Sequence of chain 4.C:
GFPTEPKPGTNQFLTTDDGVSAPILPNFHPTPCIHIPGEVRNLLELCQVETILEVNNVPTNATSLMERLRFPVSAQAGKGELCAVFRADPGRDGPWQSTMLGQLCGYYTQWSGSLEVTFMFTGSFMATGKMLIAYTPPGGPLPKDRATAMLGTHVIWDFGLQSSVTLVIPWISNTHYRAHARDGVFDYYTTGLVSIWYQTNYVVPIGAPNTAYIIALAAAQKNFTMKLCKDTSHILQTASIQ

Sequence of chain 4.A:
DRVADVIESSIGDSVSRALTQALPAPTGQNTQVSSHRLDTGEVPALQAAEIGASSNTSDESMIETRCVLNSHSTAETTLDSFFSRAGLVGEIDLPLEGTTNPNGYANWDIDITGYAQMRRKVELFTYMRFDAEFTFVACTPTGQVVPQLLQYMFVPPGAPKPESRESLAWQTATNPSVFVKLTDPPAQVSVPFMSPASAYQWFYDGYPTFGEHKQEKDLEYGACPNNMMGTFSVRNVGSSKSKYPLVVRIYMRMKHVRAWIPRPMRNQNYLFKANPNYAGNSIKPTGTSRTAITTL

Sequence of chain 5.C:
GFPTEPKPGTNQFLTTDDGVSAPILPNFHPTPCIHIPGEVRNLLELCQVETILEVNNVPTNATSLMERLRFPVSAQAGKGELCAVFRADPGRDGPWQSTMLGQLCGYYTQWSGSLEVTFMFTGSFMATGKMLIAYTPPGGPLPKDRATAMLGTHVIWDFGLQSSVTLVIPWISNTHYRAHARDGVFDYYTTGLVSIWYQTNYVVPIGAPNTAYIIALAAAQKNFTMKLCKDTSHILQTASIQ

Binding-site contacts:
Ligand atom C4B contacts residue TRP203 of chain 4.A at 3.5 Å (hydrophobic).
Ligand atom C4 contacts residue ILE24 of chain 4.C at 4.0 Å (hydrophobic).
Ligand atom C4B contacts residue ILE113 of chain 4.A at 4.0 Å (hydrophobic).
Ligand atom N3A contacts residue ILE113 of chain 4.A at 3.8 Å.
Ligand atom O1 contacts residue PHE155 of chain 4.A at 3.4 Å.
Ligand atom C5A contacts residue ASN228 of chain 4.A at 4.0 Å.
Ligand atom C5 contacts residue PHE155 of chain 4.A at 3.9 Å (hydrophobic).
Ligand atom O1A contacts residue ASN228 of chain 4.A at 3.7 Å.
Ligand atom C5C contacts residue PHE135 of chain 4.A at 3.5 Å (hydrophobic).
Ligand atom C5A contacts residue ASP112 of chain 4.A at 4.0 Å.
Ligand atom C3C contacts residue PHE135 of chain 4.A at 3.8 Å (hydrophobic).
Ligand atom C5B contacts residue ILE113 of chain 4.A at 3.5 Å (hydrophobic).
Ligand atom C6C contacts residue TYR201 of chain 4.A at 3.9 Å (hydrophobic).
Ligand atom C4A contacts residue ASP112 of chain 4.A at 2.6 Å.
Ligand atom N2 contacts residue PHE155 of chain 4.A at 3.5 Å.
Ligand atom O1B contacts residue TYR201 of chain 4.A at 3.4 Å.
Ligand atom C4A contacts residue THR114 of chain 4.A at 3.5 Å.
Ligand atom C5B contacts residue ILE111 of chain 4.A at 3.9 Å (hydrophobic).
Ligand atom C31 contacts residue PRO177 of chain 4.A at 3.9 Å (hydrophobic).
Ligand atom O1A contacts residue TRP203 of chain 4.A at 3.3 Å.
Ligand atom C4C contacts residue VAL192 of chain 4.A at 3.5 Å (hydrophobic).
Ligand atom O1 contacts residue PHE233 of chain 4.A at 3.1 Å.
Ligand atom N3A contacts residue THR114 of chain 4.A at 4.0 Å.
Ligand atom C2A contacts residue TRP203 of chain 4.A at 3.6 Å (hydrophobic).
Ligand atom C2B contacts residue TRP203 of chain 4.A at 4.0 Å (hydrophobic).
Ligand atom C2C contacts residue VAL192 of chain 4.A at 3.7 Å (hydrophobic).
Ligand atom C2A contacts residue ASP112 of chain 4.A at 3.8 Å.
Ligand atom C2B contacts residue TYR201 of chain 4.A at 3.5 Å (hydrophobic).
Ligand atom C31 contacts residue VAL179 of chain 4.A at 3.3 Å (hydrophobic).
Ligand atom C5B contacts residue ASP112 of chain 4.A at 4.0 Å.
Ligand atom C3B contacts residue TRP203 of chain 4.A at 3.1 Å (hydrophobic).
Ligand atom C3B contacts residue ASN228 of chain 4.A at 4.0 Å.
Ligand atom C2C contacts residue PHE155 of chain 4.A at 3.9 Å (hydrophobic).
Ligand atom C6B contacts residue ILE113 of chain 4.A at 4.0 Å (hydrophobic).
Ligand atom C5C contacts residue ILE111 of chain 4.A at 3.8 Å (hydrophobic).
Ligand atom C31 contacts residue ILE24 of chain 4.C at 3.6 Å (hydrophobic).
Ligand atom C4C contacts residue PHE135 of chain 4.A at 3.8 Å (hydrophobic).
Ligand atom N3A contacts residue ASP112 of chain 4.A at 2.5 Å (salt-bridge).
Ligand atom N2 contacts residue PHE233 of chain 4.A at 3.7 Å.
Ligand atom C5 contacts residue PHE233 of chain 4.A at 4.0 Å (hydrophobic).

The small molecule below binds the protein below.
Small molecule (SMILES): Cc1cc(CCCCCCCOc2ccc(C3=NCCO3)cc2)on1